Binding-site contacts:
Ligand atom O5 contacts residue ASN125 of chain 1.A at 2.4 Å (h-bond).
Ligand atom N2 contacts residue ASN113 of chain 1.A at 4.2 Å.
Ligand atom C7 contacts residue ASN113 of chain 1.A at 4.2 Å.
Ligand atom C1 contacts residue ASP114 of chain 1.A at 4.0 Å.
Ligand atom N2 contacts residue ASN125 of chain 1.A at 3.0 Å (h-bond).
Ligand atom C7 contacts residue ASN125 of chain 1.A at 3.9 Å.
Ligand atom C1 contacts residue ASN125 of chain 1.A at 1.4 Å.
Ligand atom O5 contacts residue LYS124 of chain 1.A at 4.3 Å.
Ligand atom C8 contacts residue ASN113 of chain 1.A at 3.5 Å.
Ligand atom O7 contacts residue LYS115 of chain 1.A at 4.2 Å.
Ligand atom C4 contacts residue ASN125 of chain 1.A at 4.3 Å.
Ligand atom O3 contacts residue LYS115 of chain 1.A at 4.1 Å.
Ligand atom C8 contacts residue ASN125 of chain 1.A at 3.6 Å.
Ligand atom O6 contacts residue LYS124 of chain 1.A at 3.4 Å.
Ligand atom N2 contacts residue LYS115 of chain 1.A at 3.8 Å.
Ligand atom C3 contacts residue ASN125 of chain 1.A at 3.9 Å.
Ligand atom C7 contacts residue LYS115 of chain 1.A at 4.4 Å.
Ligand atom C5 contacts residue ASN125 of chain 1.A at 3.6 Å.
Ligand atom C3 contacts residue LYS115 of chain 1.A at 4.1 Å.
Ligand atom C2 contacts residue ASN125 of chain 1.A at 2.6 Å.

The protein below binds the small molecule below.
Small molecule (SMILES): CC(=O)N[C@@H]1[C@@H](O)[C@H](O)[C@@H](CO)O[C@H]1O

Sequence of chain 1.A:
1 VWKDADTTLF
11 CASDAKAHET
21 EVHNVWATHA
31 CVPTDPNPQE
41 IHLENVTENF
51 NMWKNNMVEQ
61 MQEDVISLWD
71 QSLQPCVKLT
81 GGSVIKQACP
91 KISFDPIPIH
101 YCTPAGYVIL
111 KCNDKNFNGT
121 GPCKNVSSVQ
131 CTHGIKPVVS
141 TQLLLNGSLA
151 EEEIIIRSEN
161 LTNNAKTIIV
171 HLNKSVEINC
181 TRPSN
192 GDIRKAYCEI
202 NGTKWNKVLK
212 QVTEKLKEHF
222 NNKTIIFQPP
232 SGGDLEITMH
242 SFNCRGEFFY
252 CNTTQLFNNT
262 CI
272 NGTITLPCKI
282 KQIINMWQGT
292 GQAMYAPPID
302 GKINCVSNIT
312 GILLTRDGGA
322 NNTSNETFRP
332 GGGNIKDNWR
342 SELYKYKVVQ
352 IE